Sequence of chain 1.B:
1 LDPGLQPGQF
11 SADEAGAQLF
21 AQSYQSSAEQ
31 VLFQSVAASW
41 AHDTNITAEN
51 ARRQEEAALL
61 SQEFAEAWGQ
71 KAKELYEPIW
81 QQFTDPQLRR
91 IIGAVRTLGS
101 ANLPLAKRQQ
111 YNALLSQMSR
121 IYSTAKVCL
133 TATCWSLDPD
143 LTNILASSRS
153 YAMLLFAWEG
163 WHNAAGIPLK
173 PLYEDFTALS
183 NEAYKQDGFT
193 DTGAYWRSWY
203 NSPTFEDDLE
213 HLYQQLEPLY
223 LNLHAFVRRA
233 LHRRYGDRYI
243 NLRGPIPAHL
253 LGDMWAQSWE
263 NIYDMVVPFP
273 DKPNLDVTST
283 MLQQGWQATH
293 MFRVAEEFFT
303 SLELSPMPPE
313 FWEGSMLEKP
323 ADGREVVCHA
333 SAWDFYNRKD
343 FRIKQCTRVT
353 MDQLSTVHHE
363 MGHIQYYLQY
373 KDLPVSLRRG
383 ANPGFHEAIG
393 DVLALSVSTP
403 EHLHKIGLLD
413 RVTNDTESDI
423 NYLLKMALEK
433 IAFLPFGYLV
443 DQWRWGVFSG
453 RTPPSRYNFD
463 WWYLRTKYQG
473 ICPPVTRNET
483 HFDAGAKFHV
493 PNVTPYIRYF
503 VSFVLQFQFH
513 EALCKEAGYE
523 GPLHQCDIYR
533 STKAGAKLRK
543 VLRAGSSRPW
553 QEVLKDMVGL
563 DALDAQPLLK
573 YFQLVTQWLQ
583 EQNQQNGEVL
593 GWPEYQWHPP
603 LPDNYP

Binding-site contacts:
Ligand atom CB contacts residue PRO1 of chain 1.AA at 3.1 Å (hydrophobic).
Ligand atom CE contacts residue PRO1 of chain 1.AA at 3.3 Å (hydrophobic).
Ligand atom O contacts residue PRO1 of chain 1.AA at 2.3 Å (h-bond).
Ligand atom CG contacts residue GLU362 of chain 1.B at 4.2 Å.
Ligand atom CA contacts residue ZN1 of chain 1.BA at 4.1 Å.
Ligand atom CA contacts residue HIS331 of chain 1.B at 4.3 Å.
Ligand atom C contacts residue PRO1 of chain 1.AA at 1.4 Å (hydrophobic).
Ligand atom CG contacts residue HIS331 of chain 1.B at 3.6 Å.
Ligand atom CA contacts residue GLU362 of chain 1.B at 3.2 Å.
Ligand atom CA contacts residue ALA332 of chain 1.B at 4.2 Å (hydrophobic).
Ligand atom N contacts residue HIS331 of chain 1.B at 4.1 Å.
Ligand atom N contacts residue ZN1 of chain 1.BA at 3.9 Å.
Ligand atom N contacts residue HIS361 of chain 1.B at 4.0 Å.
Ligand atom CG contacts residue PRO1 of chain 1.AA at 3.5 Å (hydrophobic).
Ligand atom CE contacts residue THR358 of chain 1.B at 3.9 Å.
Ligand atom N contacts residue PRO1 of chain 1.AA at 3.7 Å.
Ligand atom C contacts residue HIS331 of chain 1.B at 3.8 Å.
Ligand atom CD contacts residue ALA332 of chain 1.B at 4.3 Å (hydrophobic).
Ligand atom CB contacts residue GLU362 of chain 1.B at 3.3 Å.
Ligand atom O contacts residue TYR501 of chain 1.B at 3.5 Å (h-bond).
Ligand atom CA contacts residue PRO1 of chain 1.AA at 2.5 Å (hydrophobic).
Ligand atom CD contacts residue THR358 of chain 1.B at 3.8 Å.
Ligand atom CB contacts residue THR358 of chain 1.B at 4.1 Å.
Ligand atom CA contacts residue HIS361 of chain 1.B at 3.6 Å.
Ligand atom C contacts residue HIS491 of chain 1.B at 4.3 Å.
Ligand atom CB contacts residue HIS361 of chain 1.B at 4.2 Å.
Ligand atom CD contacts residue PRO1 of chain 1.AA at 3.9 Å (hydrophobic).
Ligand atom C contacts residue TYR501 of chain 1.B at 3.9 Å (hydrophobic).
Ligand atom NZ contacts residue THR358 of chain 1.B at 3.4 Å (h-bond).
Ligand atom N contacts residue ALA332 of chain 1.B at 2.9 Å (h-bond).
Ligand atom N contacts residue GLU362 of chain 1.B at 2.6 Å (salt-bridge).
Ligand atom CG contacts residue ALA332 of chain 1.B at 3.9 Å (hydrophobic).
Ligand atom C contacts residue HIS361 of chain 1.B at 4.4 Å.
Ligand atom CG contacts residue THR358 of chain 1.B at 4.4 Å.
Ligand atom O contacts residue HIS491 of chain 1.B at 3.2 Å (h-bond).
Ligand atom O contacts residue HIS331 of chain 1.B at 2.8 Å (h-bond).
Ligand atom CB contacts residue ALA332 of chain 1.B at 4.2 Å (hydrophobic).

This protein binds this small molecule.
Small molecule (SMILES): N[C@@H](CCCC[NH3+])C(=O)O